Sequence of chain 1.D:
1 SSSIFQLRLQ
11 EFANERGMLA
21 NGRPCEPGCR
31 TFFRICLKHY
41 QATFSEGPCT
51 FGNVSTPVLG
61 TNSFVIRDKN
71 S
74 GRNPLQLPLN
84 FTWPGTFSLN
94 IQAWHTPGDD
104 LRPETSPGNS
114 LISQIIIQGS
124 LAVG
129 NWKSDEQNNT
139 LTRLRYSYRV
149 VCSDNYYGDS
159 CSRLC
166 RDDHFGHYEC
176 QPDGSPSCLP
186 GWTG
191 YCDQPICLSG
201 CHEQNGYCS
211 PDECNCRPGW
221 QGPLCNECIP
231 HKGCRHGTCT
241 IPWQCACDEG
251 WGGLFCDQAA

Binding-site contacts:
Ligand atom C2 contacts residue GLU134 of chain 1.D at 4.1 Å.
Ligand atom O7 contacts residue ASN136 of chain 1.D at 2.7 Å (h-bond).
Ligand atom C3 contacts residue ASN136 of chain 1.D at 3.8 Å.
Ligand atom O5 contacts residue ARG141 of chain 1.D at 3.8 Å.
Ligand atom C6 contacts residue ARG141 of chain 1.D at 4.0 Å.
Ligand atom C3 contacts residue GLU134 of chain 1.D at 3.8 Å.
Ligand atom C4 contacts residue ASN136 of chain 1.D at 4.2 Å.
Ligand atom C1 contacts residue ASN136 of chain 1.D at 1.4 Å.
Ligand atom O6 contacts residue ARG141 of chain 1.D at 4.4 Å.
Ligand atom C5 contacts residue ASN136 of chain 1.D at 3.7 Å.
Ligand atom C2 contacts residue ASN136 of chain 1.D at 2.4 Å.
Ligand atom N2 contacts residue GLU134 of chain 1.D at 3.6 Å.
Ligand atom C1 contacts residue ARG141 of chain 1.D at 4.2 Å.
Ligand atom N2 contacts residue ASN136 of chain 1.D at 2.9 Å (h-bond).
Ligand atom C8 contacts residue ASN136 of chain 1.D at 4.3 Å.
Ligand atom O5 contacts residue ASN136 of chain 1.D at 2.4 Å (h-bond).
Ligand atom C5 contacts residue ARG141 of chain 1.D at 3.9 Å.
Ligand atom C1 contacts residue GLU134 of chain 1.D at 4.5 Å.
Ligand atom C7 contacts residue ASN136 of chain 1.D at 3.0 Å.
Ligand atom O3 contacts residue GLU134 of chain 1.D at 4.2 Å.

A small-molecule ligand and the protein it binds are described below.
Small molecule (SMILES): CC(=O)N[C@@H]1[C@@H](O)[C@H](O)[C@@H](CO)O[C@H]1O